Binding-site contacts:
Ligand atom O7 contacts residue ASN176 of chain 1.B at 3.9 Å.
Ligand atom C5 contacts residue ASN176 of chain 1.B at 3.6 Å.
Ligand atom C8 contacts residue ARG174 of chain 1.B at 4.4 Å.
Ligand atom O3 contacts residue GLU197 of chain 1.B at 4.1 Å.
Ligand atom O6 contacts residue ALA107 of chain 1.B at 4.4 Å.
Ligand atom O7 contacts residue GLY175 of chain 1.B at 3.3 Å.
Ligand atom C3 contacts residue GLU197 of chain 1.B at 3.4 Å.
Ligand atom C5 contacts residue ILE110 of chain 1.B at 4.3 Å (hydrophobic).
Ligand atom C8 contacts residue GLY175 of chain 1.B at 3.6 Å.
Ligand atom C7 contacts residue ASN176 of chain 1.B at 3.8 Å.
Ligand atom N2 contacts residue ASN176 of chain 1.B at 3.2 Å (h-bond).
Ligand atom C2 contacts residue ASN176 of chain 1.B at 2.6 Å.
Ligand atom C2 contacts residue GLU197 of chain 1.B at 3.5 Å.
Ligand atom C1 contacts residue GLU197 of chain 1.B at 3.8 Å.
Ligand atom C3 contacts residue ASN176 of chain 1.B at 3.9 Å.
Ligand atom C8 contacts residue GLU197 of chain 1.B at 3.6 Å.
Ligand atom O5 contacts residue TYR105 of chain 1.B at 3.5 Å (h-bond).
Ligand atom O6 contacts residue GLU100 of chain 1.B at 4.4 Å.
Ligand atom C4 contacts residue ASN176 of chain 1.B at 4.3 Å.
Ligand atom O6 contacts residue TYR105 of chain 1.B at 3.8 Å.
Ligand atom C1 contacts residue ASN176 of chain 1.B at 1.4 Å.
Ligand atom C8 contacts residue PHE198 of chain 1.B at 4.0 Å (hydrophobic).
Ligand atom C1 contacts residue TYR105 of chain 1.B at 4.0 Å (hydrophobic).
Ligand atom N2 contacts residue GLU197 of chain 1.B at 2.7 Å (salt-bridge).
Ligand atom C7 contacts residue GLY175 of chain 1.B at 3.8 Å.
Ligand atom C7 contacts residue GLU197 of chain 1.B at 3.6 Å.
Ligand atom O5 contacts residue ILE110 of chain 1.B at 4.1 Å.
Ligand atom C6 contacts residue ALA107 of chain 1.B at 3.9 Å (hydrophobic).
Ligand atom O5 contacts residue ASN176 of chain 1.B at 2.2 Å (h-bond).
Ligand atom C1 contacts residue ILE110 of chain 1.B at 4.2 Å (hydrophobic).

A protein and the small-molecule ligand that binds it are described below.
Small molecule (SMILES): CC(=O)N[C@@H]1[C@@H](O)[C@H](O)[C@@H](CO)O[C@H]1O

Sequence of chain 1.B:
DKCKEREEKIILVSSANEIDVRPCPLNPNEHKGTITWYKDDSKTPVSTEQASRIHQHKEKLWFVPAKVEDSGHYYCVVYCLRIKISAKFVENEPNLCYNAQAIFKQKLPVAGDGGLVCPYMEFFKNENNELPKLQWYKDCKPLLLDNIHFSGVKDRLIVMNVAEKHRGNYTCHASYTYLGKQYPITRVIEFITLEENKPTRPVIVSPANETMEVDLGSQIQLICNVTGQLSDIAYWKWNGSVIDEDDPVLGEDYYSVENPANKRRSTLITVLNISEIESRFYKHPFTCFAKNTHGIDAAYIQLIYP